Sequence of chain 1.D:
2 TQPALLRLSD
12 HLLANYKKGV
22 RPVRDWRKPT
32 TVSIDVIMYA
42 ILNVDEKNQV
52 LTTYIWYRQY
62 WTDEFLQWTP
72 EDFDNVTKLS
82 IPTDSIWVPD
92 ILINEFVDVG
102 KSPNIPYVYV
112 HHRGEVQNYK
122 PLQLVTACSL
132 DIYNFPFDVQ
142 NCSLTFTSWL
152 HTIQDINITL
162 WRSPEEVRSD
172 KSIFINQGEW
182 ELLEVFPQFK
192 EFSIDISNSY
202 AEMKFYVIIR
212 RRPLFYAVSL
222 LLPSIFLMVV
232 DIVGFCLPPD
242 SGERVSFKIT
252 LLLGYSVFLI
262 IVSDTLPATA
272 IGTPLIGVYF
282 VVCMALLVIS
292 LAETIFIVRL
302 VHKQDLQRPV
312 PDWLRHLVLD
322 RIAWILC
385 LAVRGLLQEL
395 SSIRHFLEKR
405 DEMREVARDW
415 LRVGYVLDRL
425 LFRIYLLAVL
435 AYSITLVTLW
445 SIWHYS

Binding-site contacts:
Ligand atom N2 contacts residue ILE209 of chain 1.D at 4.2 Å.
Ligand atom C1 contacts residue TYR207 of chain 1.D at 4.3 Å (hydrophobic).
Ligand atom O4 contacts residue TYR207 of chain 1.D at 4.4 Å.
Ligand atom C8 contacts residue ILE209 of chain 1.D at 3.7 Å (hydrophobic).
Ligand atom O6 contacts residue TYR207 of chain 1.D at 3.2 Å (h-bond).
Ligand atom C7 contacts residue ILE209 of chain 1.D at 4.3 Å (hydrophobic).
Ligand atom C1 contacts residue ASN142 of chain 1.D at 1.4 Å.
Ligand atom C8 contacts residue GLU185 of chain 1.D at 4.2 Å.
Ligand atom O7 contacts residue ASN142 of chain 1.D at 3.7 Å.
Ligand atom N2 contacts residue ASN142 of chain 1.D at 3.0 Å (h-bond).
Ligand atom C7 contacts residue ASN142 of chain 1.D at 3.6 Å.
Ligand atom C4 contacts residue ASN142 of chain 1.D at 4.2 Å.
Ligand atom O7 contacts residue LYS191 of chain 1.D at 3.9 Å.
Ligand atom C6 contacts residue TYR207 of chain 1.D at 4.2 Å (hydrophobic).
Ligand atom C2 contacts residue ASN142 of chain 1.D at 2.5 Å.
Ligand atom C5 contacts residue TYR207 of chain 1.D at 3.8 Å (hydrophobic).
Ligand atom C5 contacts residue ASN142 of chain 1.D at 3.6 Å.
Ligand atom O7 contacts residue TYR207 of chain 1.D at 4.2 Å.
Ligand atom O5 contacts residue TYR207 of chain 1.D at 4.2 Å.
Ligand atom C3 contacts residue ASN142 of chain 1.D at 3.8 Å.
Ligand atom O5 contacts residue ASN142 of chain 1.D at 2.3 Å (h-bond).

The protein below binds the small molecule below.
Small molecule (SMILES): CC(=O)N[C@H]1[C@H](O[C@H]2[C@H](O)[C@@H](NC(C)=O)CO[C@@H]2CO)O[C@H](CO)[C@@H](O)[C@@H]1O